Sequence of chain 1.A:
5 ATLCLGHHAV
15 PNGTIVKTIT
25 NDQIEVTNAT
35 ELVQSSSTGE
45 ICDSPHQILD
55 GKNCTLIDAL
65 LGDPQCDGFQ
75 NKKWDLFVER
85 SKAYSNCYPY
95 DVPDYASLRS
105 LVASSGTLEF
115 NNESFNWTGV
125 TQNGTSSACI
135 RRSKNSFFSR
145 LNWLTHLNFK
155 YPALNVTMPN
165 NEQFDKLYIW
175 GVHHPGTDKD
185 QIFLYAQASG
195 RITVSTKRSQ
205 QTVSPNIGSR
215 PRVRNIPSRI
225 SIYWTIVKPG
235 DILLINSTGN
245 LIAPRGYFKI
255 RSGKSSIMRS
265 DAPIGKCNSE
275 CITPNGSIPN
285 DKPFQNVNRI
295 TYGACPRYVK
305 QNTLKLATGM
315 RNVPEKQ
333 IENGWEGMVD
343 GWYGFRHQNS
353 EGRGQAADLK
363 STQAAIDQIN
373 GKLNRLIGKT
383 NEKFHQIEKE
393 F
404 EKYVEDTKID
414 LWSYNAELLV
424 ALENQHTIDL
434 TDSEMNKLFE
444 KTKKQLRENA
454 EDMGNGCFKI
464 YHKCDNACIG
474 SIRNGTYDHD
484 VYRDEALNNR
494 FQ

Binding-site contacts:
Ligand atom O5 contacts residue TYR88 of chain 1.A at 3.0 Å (h-bond).
Ligand atom C2 contacts residue ASN57 of chain 1.A at 2.5 Å.
Ligand atom C7 contacts residue ASN57 of chain 1.A at 3.2 Å.
Ligand atom C1 contacts residue ASN57 of chain 1.A at 1.4 Å.
Ligand atom O7 contacts residue ASN57 of chain 1.A at 3.2 Å (h-bond).
Ligand atom C4 contacts residue ASN57 of chain 1.A at 4.2 Å.
Ligand atom N2 contacts residue ASN57 of chain 1.A at 2.9 Å (h-bond).
Ligand atom C1 contacts residue TYR88 of chain 1.A at 4.0 Å (hydrophobic).
Ligand atom C8 contacts residue LYS56 of chain 1.A at 3.9 Å.
Ligand atom C6 contacts residue TYR88 of chain 1.A at 3.7 Å (hydrophobic).
Ligand atom C8 contacts residue ASN57 of chain 1.A at 4.3 Å.
Ligand atom C5 contacts residue ASN57 of chain 1.A at 3.6 Å.
Ligand atom O5 contacts residue ASN57 of chain 1.A at 2.3 Å (h-bond).
Ligand atom C3 contacts residue ASN57 of chain 1.A at 3.8 Å.
Ligand atom C5 contacts residue TYR88 of chain 1.A at 4.0 Å (hydrophobic).
Ligand atom O6 contacts residue TYR88 of chain 1.A at 3.3 Å (h-bond).

The small molecule below binds the protein below.
Small molecule (SMILES): CC(=O)N[C@@H]1[C@@H](O)[C@H](O)[C@@H](CO)O[C@H]1O